Binding-site contacts:
Ligand atom C4 contacts residue ASN1128 of chain 1.A at 4.2 Å.
Ligand atom N2 contacts residue ASN1128 of chain 1.A at 2.9 Å (h-bond).
Ligand atom O7 contacts residue ASN1128 of chain 1.A at 3.4 Å (h-bond).
Ligand atom C3 contacts residue ASN1128 of chain 1.A at 3.8 Å.
Ligand atom C1 contacts residue ASN1128 of chain 1.A at 1.4 Å.
Ligand atom C2 contacts residue ASN1128 of chain 1.A at 2.5 Å.
Ligand atom C7 contacts residue ASN1128 of chain 1.A at 3.4 Å.
Ligand atom O5 contacts residue ASN1128 of chain 1.A at 2.4 Å (h-bond).
Ligand atom C5 contacts residue ASN1128 of chain 1.A at 3.7 Å.
Ligand atom C8 contacts residue ASN1128 of chain 1.A at 4.5 Å.

The small molecule below binds the protein below.
Small molecule (SMILES): CC(=O)N[C@@H]1[C@@H](O)[C@H](O)[C@@H](CO)O[C@H]1O

Sequence of chain 1.A:
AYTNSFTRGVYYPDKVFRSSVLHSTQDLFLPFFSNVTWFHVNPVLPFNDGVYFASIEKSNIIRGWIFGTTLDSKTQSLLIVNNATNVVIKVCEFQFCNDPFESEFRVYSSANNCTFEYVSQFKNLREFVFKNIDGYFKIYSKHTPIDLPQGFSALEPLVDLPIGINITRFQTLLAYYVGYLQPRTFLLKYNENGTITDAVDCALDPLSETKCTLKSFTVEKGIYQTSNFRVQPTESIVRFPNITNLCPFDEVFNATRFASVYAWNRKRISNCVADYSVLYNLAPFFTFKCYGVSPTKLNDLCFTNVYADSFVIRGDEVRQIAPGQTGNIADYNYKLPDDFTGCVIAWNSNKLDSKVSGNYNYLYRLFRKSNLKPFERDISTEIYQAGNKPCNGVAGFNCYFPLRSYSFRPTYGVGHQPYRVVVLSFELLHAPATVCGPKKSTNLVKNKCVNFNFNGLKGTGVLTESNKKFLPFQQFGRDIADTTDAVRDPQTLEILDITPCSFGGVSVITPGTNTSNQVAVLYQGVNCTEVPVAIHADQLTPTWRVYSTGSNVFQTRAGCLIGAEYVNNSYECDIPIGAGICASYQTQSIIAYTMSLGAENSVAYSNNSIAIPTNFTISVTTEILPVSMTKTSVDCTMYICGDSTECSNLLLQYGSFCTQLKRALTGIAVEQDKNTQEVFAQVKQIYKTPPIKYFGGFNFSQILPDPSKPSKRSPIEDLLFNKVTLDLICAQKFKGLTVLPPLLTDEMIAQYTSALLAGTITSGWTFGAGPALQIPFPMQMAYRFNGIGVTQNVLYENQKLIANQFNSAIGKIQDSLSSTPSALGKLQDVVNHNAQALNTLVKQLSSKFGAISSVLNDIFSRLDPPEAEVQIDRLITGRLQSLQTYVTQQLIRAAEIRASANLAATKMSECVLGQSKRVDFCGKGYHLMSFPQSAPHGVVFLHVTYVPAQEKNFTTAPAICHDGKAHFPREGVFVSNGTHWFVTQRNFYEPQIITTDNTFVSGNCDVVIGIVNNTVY